Sequence of chain 1.A:
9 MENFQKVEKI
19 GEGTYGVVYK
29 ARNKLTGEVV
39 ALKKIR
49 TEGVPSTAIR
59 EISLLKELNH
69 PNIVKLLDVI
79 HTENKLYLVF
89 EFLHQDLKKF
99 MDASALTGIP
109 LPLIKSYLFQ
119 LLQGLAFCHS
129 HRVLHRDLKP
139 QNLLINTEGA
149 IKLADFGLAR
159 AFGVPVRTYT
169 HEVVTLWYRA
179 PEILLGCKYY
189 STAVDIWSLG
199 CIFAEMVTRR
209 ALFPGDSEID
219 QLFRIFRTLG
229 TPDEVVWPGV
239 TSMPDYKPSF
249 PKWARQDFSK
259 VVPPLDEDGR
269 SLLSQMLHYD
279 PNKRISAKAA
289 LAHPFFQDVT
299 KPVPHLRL

Binding-site contacts:
Ligand atom N01 contacts residue LEU91 of chain 1.A at 3.0 Å (h-bond).
Ligand atom C06 contacts residue ALA39 of chain 1.A at 3.7 Å (hydrophobic).
Ligand atom N04 contacts residue VAL26 of chain 1.A at 3.5 Å.
Ligand atom N03 contacts residue HIS92 of chain 1.A at 3.6 Å (h-bond).
Ligand atom N03 contacts residue ILE18 of chain 1.A at 3.9 Å.
Ligand atom C16 contacts residue ILE18 of chain 1.A at 3.5 Å (hydrophobic).
Ligand atom C10 contacts residue VAL26 of chain 1.A at 3.7 Å (hydrophobic).
Ligand atom N02 contacts residue VAL72 of chain 1.A at 4.0 Å.
Ligand atom N02 contacts residue GLU89 of chain 1.A at 2.9 Å (salt-bridge).
Ligand atom C13 contacts residue LEU91 of chain 1.A at 3.6 Å (hydrophobic).
Ligand atom O18 contacts residue ALA39 of chain 1.A at 3.8 Å.
Ligand atom O18 contacts residue PHE90 of chain 1.A at 3.4 Å.
Ligand atom C11 contacts residue ALA39 of chain 1.A at 3.5 Å (hydrophobic).
Ligand atom O19 contacts residue LYS41 of chain 1.A at 3.9 Å.
Ligand atom O18 contacts residue LEU142 of chain 1.A at 3.9 Å.
Ligand atom C15 contacts residue HIS92 of chain 1.A at 3.9 Å.
Ligand atom C11 contacts residue GLU89 of chain 1.A at 3.8 Å.
Ligand atom C08 contacts residue ILE18 of chain 1.A at 3.4 Å (hydrophobic).
Ligand atom N02 contacts residue PHE88 of chain 1.A at 3.9 Å.
Ligand atom C12 contacts residue LEU91 of chain 1.A at 3.1 Å (hydrophobic).
Ligand atom C09 contacts residue ILE18 of chain 1.A at 3.9 Å (hydrophobic).
Ligand atom C11 contacts residue LEU91 of chain 1.A at 4.0 Å (hydrophobic).
Ligand atom C14 contacts residue LEU91 of chain 1.A at 3.3 Å (hydrophobic).
Ligand atom C14 contacts residue ILE18 of chain 1.A at 3.8 Å (hydrophobic).
Ligand atom C14 contacts residue HIS92 of chain 1.A at 3.5 Å.
Ligand atom C13 contacts residue HIS92 of chain 1.A at 3.7 Å.
Ligand atom C14 contacts residue PHE90 of chain 1.A at 3.7 Å (hydrophobic).
Ligand atom N02 contacts residue LEU142 of chain 1.A at 3.4 Å.
Ligand atom C15 contacts residue ILE18 of chain 1.A at 3.7 Å (hydrophobic).
Ligand atom C13 contacts residue ILE18 of chain 1.A at 3.7 Å (hydrophobic).
Ligand atom C05 contacts residue ALA39 of chain 1.A at 3.6 Å (hydrophobic).
Ligand atom N03 contacts residue PHE90 of chain 1.A at 3.8 Å.
Ligand atom C06 contacts residue LEU142 of chain 1.A at 3.6 Å (hydrophobic).
Ligand atom N02 contacts residue ALA39 of chain 1.A at 3.6 Å.
Ligand atom C17 contacts residue ILE18 of chain 1.A at 3.5 Å (hydrophobic).
Ligand atom O18 contacts residue GLU89 of chain 1.A at 3.8 Å.
Ligand atom O19 contacts residue VAL26 of chain 1.A at 3.2 Å.
Ligand atom O20 contacts residue VAL26 of chain 1.A at 3.7 Å.
Ligand atom C11 contacts residue LEU142 of chain 1.A at 3.4 Å (hydrophobic).
Ligand atom O18 contacts residue LEU91 of chain 1.A at 2.9 Å (h-bond).

This protein binds this small molecule.
Small molecule (SMILES): NC(=O)c1cc([N+](=O)[O-])c(Cl)cc1NCc1ccc(Cl)nc1